This protein binds this small molecule.
Small molecule (SMILES): CC(=O)N[C@@H]1[C@@H](O)[C@H](O)[C@@H](CO)O[C@H]1O

Binding-site contacts:
Ligand atom C5 contacts residue ASN142 of chain 1.A at 3.6 Å.
Ligand atom N2 contacts residue ASN142 of chain 1.A at 2.8 Å (h-bond).
Ligand atom O5 contacts residue ASN142 of chain 1.A at 2.4 Å (h-bond).
Ligand atom C8 contacts residue ASN142 of chain 1.A at 4.2 Å.
Ligand atom C1 contacts residue ASN142 of chain 1.A at 1.4 Å.
Ligand atom C3 contacts residue ASN142 of chain 1.A at 3.7 Å.
Ligand atom O7 contacts residue ASN141 of chain 1.A at 3.9 Å.
Ligand atom C8 contacts residue ASN141 of chain 1.A at 3.4 Å.
Ligand atom C7 contacts residue ASN141 of chain 1.A at 4.0 Å.
Ligand atom C4 contacts residue ASN142 of chain 1.A at 4.1 Å.
Ligand atom O7 contacts residue ASN142 of chain 1.A at 4.1 Å.
Ligand atom C2 contacts residue ASN142 of chain 1.A at 2.4 Å.
Ligand atom C7 contacts residue ASN142 of chain 1.A at 3.7 Å.

Sequence of chain 1.A:
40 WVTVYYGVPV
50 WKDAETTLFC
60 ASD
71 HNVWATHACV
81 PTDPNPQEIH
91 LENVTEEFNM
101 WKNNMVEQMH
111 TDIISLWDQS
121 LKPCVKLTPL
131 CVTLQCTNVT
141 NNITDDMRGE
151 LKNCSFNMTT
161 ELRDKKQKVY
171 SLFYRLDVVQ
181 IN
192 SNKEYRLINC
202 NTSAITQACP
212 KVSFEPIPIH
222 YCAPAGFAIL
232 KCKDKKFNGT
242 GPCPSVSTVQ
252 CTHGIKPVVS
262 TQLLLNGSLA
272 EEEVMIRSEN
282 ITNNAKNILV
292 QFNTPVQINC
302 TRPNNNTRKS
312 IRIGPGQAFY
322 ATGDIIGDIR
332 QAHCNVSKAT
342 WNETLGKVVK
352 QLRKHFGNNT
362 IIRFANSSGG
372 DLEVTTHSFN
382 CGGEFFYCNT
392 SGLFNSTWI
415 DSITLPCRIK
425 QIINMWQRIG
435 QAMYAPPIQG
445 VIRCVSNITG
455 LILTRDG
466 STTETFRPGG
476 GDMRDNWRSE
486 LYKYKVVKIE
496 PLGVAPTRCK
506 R